Binding-site contacts:
Ligand atom C contacts residue ASN227 of chain 1.B at 3.4 Å.
Ligand atom C contacts residue ALA222 of chain 1.B at 3.9 Å (hydrophobic).
Ligand atom C4 contacts residue ILE273 of chain 1.B at 3.9 Å (hydrophobic).
Ligand atom O1 contacts residue ALA222 of chain 1.B at 4.4 Å.
Ligand atom O contacts residue ILE273 of chain 1.B at 4.1 Å.
Ligand atom C2 contacts residue GLY226 of chain 1.B at 3.4 Å.
Ligand atom O1 contacts residue ILE273 of chain 1.B at 3.9 Å.
Ligand atom O2 contacts residue ILE273 of chain 1.B at 3.7 Å.
Ligand atom O contacts residue ASN227 of chain 1.B at 3.6 Å.
Ligand atom O1 contacts residue ASN227 of chain 1.B at 4.3 Å.
Ligand atom C10 contacts residue GLY226 of chain 1.B at 4.1 Å.
Ligand atom O contacts residue GLY226 of chain 1.B at 3.7 Å.
Ligand atom C7 contacts residue ILE273 of chain 1.B at 4.1 Å (hydrophobic).
Ligand atom C1 contacts residue GLY226 of chain 1.B at 3.2 Å.
Ligand atom O contacts residue TYR228 of chain 1.B at 3.5 Å.
Ligand atom O1 contacts residue GLY226 of chain 1.B at 3.2 Å.
Ligand atom C5 contacts residue ILE273 of chain 1.B at 3.8 Å (hydrophobic).
Ligand atom N contacts residue GLY226 of chain 1.B at 2.9 Å (h-bond).
Ligand atom C1 contacts residue TYR228 of chain 1.B at 4.3 Å (hydrophobic).
Ligand atom C6 contacts residue ILE273 of chain 1.B at 3.6 Å (hydrophobic).
Ligand atom C contacts residue TYR228 of chain 1.B at 4.0 Å (hydrophobic).
Ligand atom C1 contacts residue ILE273 of chain 1.B at 4.3 Å (hydrophobic).
Ligand atom C4 contacts residue TYR228 of chain 1.B at 4.2 Å (hydrophobic).
Ligand atom C3 contacts residue ILE273 of chain 1.B at 4.5 Å (hydrophobic).
Ligand atom C1 contacts residue ASN227 of chain 1.B at 4.2 Å.
Ligand atom C contacts residue GLY226 of chain 1.B at 4.0 Å.
Ligand atom C contacts residue SER231 of chain 1.B at 3.8 Å.
Ligand atom C contacts residue LEU274 of chain 1.B at 4.0 Å (hydrophobic).
Ligand atom C contacts residue ILE273 of chain 1.B at 3.7 Å (hydrophobic).

Sequence of chain 1.B:
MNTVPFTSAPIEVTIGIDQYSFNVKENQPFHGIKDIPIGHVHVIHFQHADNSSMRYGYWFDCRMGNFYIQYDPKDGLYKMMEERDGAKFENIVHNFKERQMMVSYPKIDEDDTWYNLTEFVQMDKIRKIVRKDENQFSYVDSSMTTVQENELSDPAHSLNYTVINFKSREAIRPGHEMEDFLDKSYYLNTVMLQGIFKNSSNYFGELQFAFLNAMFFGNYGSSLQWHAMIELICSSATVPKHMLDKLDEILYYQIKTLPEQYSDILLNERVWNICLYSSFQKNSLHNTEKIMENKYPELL

The protein below binds the small molecule below.
Small molecule (SMILES): COC(=O)[C@@H]1NCCc2cc(O)ccc21